Sequence of chain 1.A:
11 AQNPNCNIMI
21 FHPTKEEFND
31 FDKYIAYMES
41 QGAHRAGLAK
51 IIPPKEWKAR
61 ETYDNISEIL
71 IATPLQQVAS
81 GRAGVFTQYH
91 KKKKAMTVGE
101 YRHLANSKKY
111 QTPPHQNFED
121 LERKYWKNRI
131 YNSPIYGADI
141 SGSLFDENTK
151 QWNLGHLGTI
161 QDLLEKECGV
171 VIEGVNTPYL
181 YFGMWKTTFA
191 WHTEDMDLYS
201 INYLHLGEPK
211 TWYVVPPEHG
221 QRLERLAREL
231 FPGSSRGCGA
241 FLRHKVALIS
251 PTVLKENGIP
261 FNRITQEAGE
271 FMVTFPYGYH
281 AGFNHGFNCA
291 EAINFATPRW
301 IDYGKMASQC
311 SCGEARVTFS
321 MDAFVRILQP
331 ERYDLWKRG

The small molecule below binds the protein below.
Small molecule (SMILES): [NH3+]NC(=O)[C@H](NC(=O)c1ccc(Br)cc1)c1nn[nH]n1

Binding-site contacts:
Ligand atom CAQ contacts residue HIS90 of chain 1.A at 3.9 Å.
Ligand atom NAK contacts residue NI1 of chain 1.I at 2.1 Å (h-bond).
Ligand atom CAA contacts residue TYR136 of chain 1.A at 3.8 Å (hydrophobic).
Ligand atom NAK contacts residue EDO1 of chain 1.H at 3.1 Å (h-bond).
Ligand atom CA contacts residue PHE189 of chain 1.A at 3.8 Å (hydrophobic).
Ligand atom O contacts residue PHE189 of chain 1.A at 3.9 Å.
Ligand atom CAF contacts residue TYR136 of chain 1.A at 3.7 Å (hydrophobic).
Ligand atom N contacts residue TYR136 of chain 1.A at 3.1 Å (h-bond).
Ligand atom OAM contacts residue HIS192 of chain 1.A at 3.3 Å.
Ligand atom NAK contacts residue GLU194 of chain 1.A at 3.0 Å (salt-bridge).
Ligand atom O contacts residue HIS280 of chain 1.A at 3.2 Å (h-bond).
Ligand atom CAN contacts residue LYS245 of chain 1.A at 3.6 Å.
Ligand atom CAO contacts residue ASP139 of chain 1.A at 3.7 Å.
Ligand atom O contacts residue NI1 of chain 1.I at 2.1 Å (h-bond).
Ligand atom NAB contacts residue TYR181 of chain 1.A at 3.6 Å.
Ligand atom C contacts residue NI1 of chain 1.I at 2.7 Å.
Ligand atom BR contacts residue HIS90 of chain 1.A at 3.5 Å.
Ligand atom CAP contacts residue ASP139 of chain 1.A at 3.1 Å.
Ligand atom CAR contacts residue HIS90 of chain 1.A at 3.8 Å.
Ligand atom CAO contacts residue TYR136 of chain 1.A at 3.8 Å (hydrophobic).
Ligand atom CA contacts residue TYR136 of chain 1.A at 3.9 Å (hydrophobic).
Ligand atom NAJ contacts residue NI1 of chain 1.I at 2.7 Å (h-bond).
Ligand atom CAS contacts residue LYS245 of chain 1.A at 3.7 Å.
Ligand atom CAA contacts residue LYS245 of chain 1.A at 3.8 Å.
Ligand atom NAJ contacts residue EDO1 of chain 1.H at 3.3 Å (h-bond).
Ligand atom CAN contacts residue TYR136 of chain 1.A at 3.8 Å (hydrophobic).
Ligand atom NAC contacts residue LYS210 of chain 1.A at 3.7 Å.
Ligand atom O contacts residue HIS192 of chain 1.A at 3.1 Å (h-bond).
Ligand atom NAB contacts residue LYS210 of chain 1.A at 3.6 Å.
Ligand atom OAM contacts residue PHE189 of chain 1.A at 3.7 Å.
Ligand atom C contacts residue HIS192 of chain 1.A at 3.4 Å.
Ligand atom NAC contacts residue TYR181 of chain 1.A at 3.8 Å.
Ligand atom NAJ contacts residue HIS192 of chain 1.A at 3.4 Å (h-bond).
Ligand atom NAK contacts residue HIS192 of chain 1.A at 3.2 Å (h-bond).
Ligand atom NAC contacts residue ASN202 of chain 1.A at 3.0 Å (h-bond).
Ligand atom NAB contacts residue TYR136 of chain 1.A at 3.7 Å.
Ligand atom NAD contacts residue TYR136 of chain 1.A at 2.9 Å (h-bond).
Ligand atom NAE contacts residue ASN202 of chain 1.A at 3.3 Å (h-bond).
Ligand atom OAM contacts residue LYS245 of chain 1.A at 3.6 Å.
Ligand atom NAD contacts residue TYR181 of chain 1.A at 3.8 Å.